A protein and the small-molecule ligand that binds it are described below.
Small molecule (SMILES): O[C@@H]1[C@H](O)[C@H](O)CO[C@H]1O

Binding-site contacts:
Ligand atom O5 contacts residue ASP123 of chain 1.C at 2.9 Å (salt-bridge).
Ligand atom O2 contacts residue ARG89 of chain 1.C at 4.0 Å.
Ligand atom C1 contacts residue SER121 of chain 1.C at 3.2 Å.
Ligand atom O1 contacts residue ARG89 of chain 1.C at 2.7 Å (salt-bridge).
Ligand atom C1 contacts residue ARG89 of chain 1.C at 3.9 Å.
Ligand atom O2 contacts residue ASP123 of chain 1.C at 4.3 Å.
Ligand atom O1 contacts residue ASP123 of chain 1.C at 3.2 Å (salt-bridge).
Ligand atom C1 contacts residue ARG145 of chain 1.C at 3.7 Å.
Ligand atom O4 contacts residue PHE86 of chain 1.C at 4.2 Å.
Ligand atom C2 contacts residue ARG145 of chain 1.C at 4.0 Å.
Ligand atom C1 contacts residue PHE86 of chain 1.C at 3.6 Å (hydrophobic).
Ligand atom C5 contacts residue PHE86 of chain 1.C at 3.8 Å (hydrophobic).
Ligand atom O2 contacts residue ARG145 of chain 1.C at 3.0 Å (salt-bridge).
Ligand atom C2 contacts residue ARG89 of chain 1.C at 4.1 Å.
Ligand atom C2 contacts residue ASP123 of chain 1.C at 3.5 Å.
Ligand atom C1 contacts residue ASP123 of chain 1.C at 3.5 Å.
Ligand atom C5 contacts residue SER121 of chain 1.C at 3.4 Å.
Ligand atom O1 contacts residue SER121 of chain 1.C at 3.1 Å (h-bond).
Ligand atom C4 contacts residue ASP123 of chain 1.C at 3.8 Å.
Ligand atom O5 contacts residue SER121 of chain 1.C at 2.5 Å (h-bond).
Ligand atom C4 contacts residue PHE86 of chain 1.C at 4.4 Å (hydrophobic).
Ligand atom O1 contacts residue ARG145 of chain 1.C at 3.0 Å (salt-bridge).
Ligand atom C5 contacts residue ASP123 of chain 1.C at 3.5 Å.
Ligand atom O3 contacts residue PHE86 of chain 1.C at 3.0 Å.
Ligand atom O1 contacts residue PHE86 of chain 1.C at 4.2 Å.
Ligand atom O5 contacts residue PHE86 of chain 1.C at 4.3 Å.
Ligand atom C3 contacts residue PHE86 of chain 1.C at 4.2 Å (hydrophobic).

Sequence of chain 1.C:
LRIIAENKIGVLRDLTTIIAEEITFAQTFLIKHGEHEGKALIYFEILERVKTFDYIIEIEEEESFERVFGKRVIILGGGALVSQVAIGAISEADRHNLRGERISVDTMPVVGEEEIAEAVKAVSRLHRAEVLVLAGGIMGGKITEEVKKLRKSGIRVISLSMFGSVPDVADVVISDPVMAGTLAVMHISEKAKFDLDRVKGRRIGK